Sequence of chain 1.H:
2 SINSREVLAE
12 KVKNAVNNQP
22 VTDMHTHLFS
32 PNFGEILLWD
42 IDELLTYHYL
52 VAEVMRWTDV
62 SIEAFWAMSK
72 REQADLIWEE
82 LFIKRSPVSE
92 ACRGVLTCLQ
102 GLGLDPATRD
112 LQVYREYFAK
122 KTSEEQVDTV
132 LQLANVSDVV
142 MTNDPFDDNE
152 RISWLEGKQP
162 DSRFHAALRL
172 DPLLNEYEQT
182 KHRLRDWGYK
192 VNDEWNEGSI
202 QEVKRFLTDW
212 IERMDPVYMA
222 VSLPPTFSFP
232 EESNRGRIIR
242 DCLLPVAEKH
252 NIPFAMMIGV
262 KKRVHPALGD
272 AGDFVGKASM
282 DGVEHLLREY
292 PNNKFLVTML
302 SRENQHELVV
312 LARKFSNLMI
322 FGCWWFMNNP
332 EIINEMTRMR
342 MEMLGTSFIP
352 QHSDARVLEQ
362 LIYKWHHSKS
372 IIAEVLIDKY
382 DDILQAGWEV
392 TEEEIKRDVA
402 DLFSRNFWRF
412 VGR

Binding-site contacts:
Ligand atom O5B contacts residue TYR50 of chain 1.H at 3.2 Å (h-bond).
Ligand atom O5A contacts residue HIS49 of chain 1.H at 3.0 Å (h-bond).
Ligand atom C5 contacts residue HIS49 of chain 1.H at 3.7 Å.
Ligand atom C3 contacts residue ZN1 of chain 1.OA at 3.8 Å.
Ligand atom O3 contacts residue ARG357 of chain 1.H at 3.3 Å (salt-bridge).
Ligand atom O1B contacts residue ZN1 of chain 1.OA at 2.2 Å.
Ligand atom C1 contacts residue MET258 of chain 1.H at 3.8 Å (hydrophobic).
Ligand atom O5B contacts residue ASP355 of chain 1.H at 3.4 Å (salt-bridge).
Ligand atom C3 contacts residue ARG357 of chain 1.H at 3.8 Å.
Ligand atom C5 contacts residue TYR50 of chain 1.H at 3.8 Å (hydrophobic).
Ligand atom O1A contacts residue SER223 of chain 1.H at 4.0 Å.
Ligand atom O4 contacts residue TRP326 of chain 1.H at 3.8 Å.
Ligand atom O1B contacts residue HIS26 of chain 1.H at 3.4 Å (h-bond).
Ligand atom C4 contacts residue TRP326 of chain 1.H at 3.7 Å (hydrophobic).
Ligand atom C5 contacts residue ARG357 of chain 1.H at 3.8 Å.
Ligand atom O5A contacts residue TYR50 of chain 1.H at 3.8 Å.
Ligand atom O2 contacts residue ZN1 of chain 1.OA at 2.2 Å.
Ligand atom C2 contacts residue ZN1 of chain 1.OA at 3.1 Å.
Ligand atom C4 contacts residue ARG357 of chain 1.H at 3.9 Å.
Ligand atom C1 contacts residue HIS28 of chain 1.H at 3.9 Å.
Ligand atom O5A contacts residue ARG357 of chain 1.H at 2.8 Å (salt-bridge).
Ligand atom O4 contacts residue HIS49 of chain 1.H at 2.9 Å (h-bond).
Ligand atom O1B contacts residue ARG170 of chain 1.H at 3.2 Å (salt-bridge).
Ligand atom O1B contacts residue HIS28 of chain 1.H at 3.2 Å (h-bond).
Ligand atom O4 contacts residue ARG357 of chain 1.H at 3.0 Å (salt-bridge).
Ligand atom O2 contacts residue HIS28 of chain 1.H at 3.7 Å.
Ligand atom C1 contacts residue TRP325 of chain 1.H at 3.9 Å (hydrophobic).
Ligand atom O1A contacts residue ARG170 of chain 1.H at 2.8 Å (salt-bridge).
Ligand atom O5B contacts residue TRP326 of chain 1.H at 3.9 Å.
Ligand atom C4 contacts residue HIS49 of chain 1.H at 3.9 Å.
Ligand atom O2 contacts residue ASP355 of chain 1.H at 3.0 Å (salt-bridge).
Ligand atom O1B contacts residue MET258 of chain 1.H at 3.1 Å.
Ligand atom O3 contacts residue HIS28 of chain 1.H at 2.9 Å (h-bond).
Ligand atom O3 contacts residue ZN1 of chain 1.OA at 3.3 Å.
Ligand atom C2 contacts residue TRP326 of chain 1.H at 3.8 Å (hydrophobic).
Ligand atom O2 contacts residue TRP325 of chain 1.H at 3.0 Å (h-bond).
Ligand atom C2 contacts residue TRP325 of chain 1.H at 3.7 Å (hydrophobic).
Ligand atom C1 contacts residue ARG170 of chain 1.H at 3.5 Å.
Ligand atom C5 contacts residue ASP355 of chain 1.H at 4.0 Å.
Ligand atom C1 contacts residue ZN1 of chain 1.OA at 3.0 Å.

A small-molecule ligand and the protein it binds are described below.
Small molecule (SMILES): O=C(O)[C@@H](O)C(O)[C@H](O)C(=O)O